Binding-site contacts:
Ligand atom C07 contacts residue CYS183 of chain 1.A at 3.6 Å (hydrophobic).
Ligand atom C30 contacts residue HIS237 of chain 1.A at 3.6 Å.
Ligand atom C02 contacts residue TRP231 of chain 1.A at 3.4 Å (hydrophobic).
Ligand atom C21 contacts residue ASN105 of chain 1.A at 3.4 Å.
Ligand atom C21 contacts residue LEU102 of chain 1.A at 3.7 Å (hydrophobic).
Ligand atom N17 contacts residue GLU138 of chain 1.B at 3.6 Å.
Ligand atom C27 contacts residue PHE229 of chain 1.A at 3.4 Å (hydrophobic).
Ligand atom C23 contacts residue LYS103 of chain 1.A at 3.4 Å.
Ligand atom N01 contacts residue PHE229 of chain 1.A at 3.8 Å.
Ligand atom S28 contacts residue PHE229 of chain 1.A at 3.8 Å.
Ligand atom N22 contacts residue LYS103 of chain 1.A at 2.8 Å (salt-bridge).
Ligand atom C09 contacts residue TYR190 of chain 1.A at 3.7 Å (hydrophobic).
Ligand atom C04 contacts residue LEU236 of chain 1.A at 3.6 Å (hydrophobic).
Ligand atom C10 contacts residue CYS183 of chain 1.A at 3.6 Å (hydrophobic).
Ligand atom C14 contacts residue LEU102 of chain 1.A at 3.7 Å (hydrophobic).
Ligand atom C31 contacts residue LYS103 of chain 1.A at 3.1 Å.
Ligand atom C31 contacts residue ASN105 of chain 1.A at 3.5 Å.
Ligand atom C11 contacts residue TYR190 of chain 1.A at 3.9 Å (hydrophobic).
Ligand atom N13 contacts residue CYS183 of chain 1.A at 3.8 Å.
Ligand atom N01 contacts residue TYR190 of chain 1.A at 3.3 Å.
Ligand atom C11 contacts residue VAL181 of chain 1.A at 3.6 Å (hydrophobic).
Ligand atom C30 contacts residue PRO238 of chain 1.A at 3.8 Å (hydrophobic).
Ligand atom C02 contacts residue TYR190 of chain 1.A at 3.6 Å (hydrophobic).
Ligand atom C03 contacts residue TRP231 of chain 1.A at 3.3 Å (hydrophobic).
Ligand atom N17 contacts residue VAL181 of chain 1.A at 3.7 Å.
Ligand atom N22 contacts residue ASN105 of chain 1.A at 3.0 Å (h-bond).
Ligand atom S28 contacts residue HIS237 of chain 1.A at 3.6 Å (h-bond).
Ligand atom C20 contacts residue LYS103 of chain 1.A at 3.8 Å.
Ligand atom N22 contacts residue LEU102 of chain 1.A at 3.5 Å.
Ligand atom C29 contacts residue HIS237 of chain 1.A at 3.8 Å.
Ligand atom C06 contacts residue CYS183 of chain 1.A at 3.6 Å (hydrophobic).
Ligand atom C24 contacts residue ASN105 of chain 1.A at 3.7 Å.
Ligand atom N32 contacts residue LEU102 of chain 1.A at 3.6 Å.
Ligand atom C23 contacts residue ASN105 of chain 1.A at 3.2 Å.
Ligand atom C18 contacts residue LYS103 of chain 1.A at 3.8 Å.
Ligand atom C12 contacts residue CYS183 of chain 1.A at 3.4 Å (hydrophobic).
Ligand atom N01 contacts residue TRP231 of chain 1.A at 3.8 Å.
Ligand atom C30 contacts residue TYR320 of chain 1.A at 3.6 Å (hydrophobic).
Ligand atom C03 contacts residue LEU236 of chain 1.A at 3.9 Å (hydrophobic).
Ligand atom N19 contacts residue LYS103 of chain 1.A at 3.0 Å (salt-bridge).

A protein and the small-molecule ligand that binds it are described below.
Small molecule (SMILES): Cc1cc(/C=C/C#N)cc(C)c1Nc1nc(Nc2ccc3scnc3c2)c2nc[nH]c2n1

Sequence of chain 1.A:
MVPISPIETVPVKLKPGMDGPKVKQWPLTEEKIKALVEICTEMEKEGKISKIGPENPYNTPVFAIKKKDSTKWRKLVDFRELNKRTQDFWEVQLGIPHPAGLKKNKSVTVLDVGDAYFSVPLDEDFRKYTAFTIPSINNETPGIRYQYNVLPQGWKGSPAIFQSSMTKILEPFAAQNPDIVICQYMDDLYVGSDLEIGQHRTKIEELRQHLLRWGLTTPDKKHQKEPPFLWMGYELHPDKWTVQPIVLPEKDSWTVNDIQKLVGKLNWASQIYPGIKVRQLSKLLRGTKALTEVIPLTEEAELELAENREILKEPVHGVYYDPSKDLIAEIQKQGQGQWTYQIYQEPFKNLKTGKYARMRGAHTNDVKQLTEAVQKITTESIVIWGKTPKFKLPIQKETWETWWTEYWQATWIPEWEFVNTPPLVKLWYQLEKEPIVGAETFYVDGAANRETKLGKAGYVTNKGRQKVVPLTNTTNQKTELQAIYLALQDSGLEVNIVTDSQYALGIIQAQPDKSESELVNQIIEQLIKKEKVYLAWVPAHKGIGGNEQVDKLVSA

Sequence of chain 1.B:
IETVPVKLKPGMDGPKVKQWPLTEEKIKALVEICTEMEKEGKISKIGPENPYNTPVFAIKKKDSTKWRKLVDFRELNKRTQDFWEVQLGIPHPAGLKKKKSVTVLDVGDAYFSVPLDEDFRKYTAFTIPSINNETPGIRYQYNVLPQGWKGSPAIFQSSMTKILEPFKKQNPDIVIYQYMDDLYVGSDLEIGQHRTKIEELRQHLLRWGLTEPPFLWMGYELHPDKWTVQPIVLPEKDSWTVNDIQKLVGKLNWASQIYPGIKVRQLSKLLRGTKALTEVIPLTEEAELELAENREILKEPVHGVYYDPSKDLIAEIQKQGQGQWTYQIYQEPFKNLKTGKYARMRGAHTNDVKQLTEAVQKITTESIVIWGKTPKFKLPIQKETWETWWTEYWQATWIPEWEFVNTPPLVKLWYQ